Binding-site contacts:
Ligand atom C19 contacts residue TYR155 of chain 2.B at 3.8 Å (hydrophobic).
Ligand atom C13 contacts residue THR11 of chain 2.B at 3.7 Å.
Ligand atom N6 contacts residue THR11 of chain 2.B at 3.7 Å.
Ligand atom C5 contacts residue ASP31 of chain 2.B at 3.5 Å.
Ligand atom C13 contacts residue VAL29 of chain 2.B at 3.6 Å (hydrophobic).
Ligand atom C2 contacts residue ASP31 of chain 2.B at 3.3 Å.
Ligand atom O1 contacts residue GLN12 of chain 2.B at 3.1 Å.
Ligand atom C1 contacts residue TYR76 of chain 2.B at 3.8 Å (hydrophobic).
Ligand atom C6 contacts residue VAL29 of chain 2.B at 3.7 Å (hydrophobic).
Ligand atom C9 contacts residue THR78 of chain 2.B at 3.7 Å.
Ligand atom O1 contacts residue TYR13 of chain 2.B at 2.7 Å (h-bond).
Ligand atom C20 contacts residue LEU114 of chain 2.B at 3.8 Å (hydrophobic).
Ligand atom O1 contacts residue VAL29 of chain 2.B at 3.4 Å.
Ligand atom N4 contacts residue GLY33 of chain 2.B at 3.5 Å (h-bond).
Ligand atom C12 contacts residue THR78 of chain 2.B at 3.5 Å.
Ligand atom C5 contacts residue VAL120 of chain 2.B at 3.8 Å (hydrophobic).
Ligand atom N4 contacts residue ASP219 of chain 2.B at 3.0 Å (salt-bridge).
Ligand atom N4 contacts residue ASP31 of chain 2.B at 3.1 Å (salt-bridge).
Ligand atom C16 contacts residue SER223 of chain 2.B at 3.5 Å.
Ligand atom C19 contacts residue GLY221 of chain 2.B at 3.6 Å.
Ligand atom N2 contacts residue ASP31 of chain 2.B at 2.5 Å (salt-bridge).
Ligand atom C20 contacts residue ALA115 of chain 2.B at 3.4 Å (hydrophobic).
Ligand atom C13 contacts residue TYR13 of chain 2.B at 3.7 Å (hydrophobic).
Ligand atom C8 contacts residue THR78 of chain 2.B at 3.5 Å.
Ligand atom N2 contacts residue TYR76 of chain 2.B at 3.5 Å.
Ligand atom C21 contacts residue PRO111 of chain 2.B at 3.7 Å (hydrophobic).
Ligand atom C16 contacts residue THR11 of chain 2.B at 3.8 Å.
Ligand atom C11 contacts residue THR78 of chain 2.B at 3.7 Å.
Ligand atom O4 contacts residue GLN12 of chain 2.B at 3.1 Å.
Ligand atom N3 contacts residue THR78 of chain 2.B at 3.1 Å (h-bond).
Ligand atom C3 contacts residue ASP31 of chain 2.B at 3.4 Å.
Ligand atom C6 contacts residue ASP31 of chain 2.B at 3.8 Å.
Ligand atom C13 contacts residue GLY221 of chain 2.B at 3.7 Å.
Ligand atom C6 contacts residue VAL120 of chain 2.B at 3.8 Å (hydrophobic).
Ligand atom N6 contacts residue GLY221 of chain 2.B at 2.8 Å (h-bond).
Ligand atom C17 contacts residue GLY221 of chain 2.B at 3.6 Å.
Ligand atom C7 contacts residue THR78 of chain 2.B at 3.4 Å.
Ligand atom C3 contacts residue TYR76 of chain 2.B at 3.5 Å (hydrophobic).
Ligand atom O3 contacts residue PRO111 of chain 2.B at 3.6 Å.
Ligand atom C19 contacts residue THR220 of chain 2.B at 3.0 Å.

The small molecule below binds the protein below.
Small molecule (SMILES): CCc1nc(N)nc(N)c1-c1ccc2c(c1)N(CCNC(C)=O)C(=O)C(C)(C)O2

Sequence of chain 2.B:
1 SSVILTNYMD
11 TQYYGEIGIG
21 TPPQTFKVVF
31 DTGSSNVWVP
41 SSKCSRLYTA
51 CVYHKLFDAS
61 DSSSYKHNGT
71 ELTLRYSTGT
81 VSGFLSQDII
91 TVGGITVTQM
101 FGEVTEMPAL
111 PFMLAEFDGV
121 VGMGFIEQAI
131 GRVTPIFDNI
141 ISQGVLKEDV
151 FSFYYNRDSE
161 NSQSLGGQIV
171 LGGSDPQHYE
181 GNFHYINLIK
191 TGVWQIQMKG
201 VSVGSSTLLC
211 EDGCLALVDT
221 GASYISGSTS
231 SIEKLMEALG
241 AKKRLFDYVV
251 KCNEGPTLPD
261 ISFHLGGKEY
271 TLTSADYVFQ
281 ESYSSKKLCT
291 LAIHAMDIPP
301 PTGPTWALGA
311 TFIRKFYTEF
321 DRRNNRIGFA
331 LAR